The protein below binds the small molecule below.
Small molecule (SMILES): N#Cc1ccc(Cn2cncc2CN2CCN(c3cccc(Cl)c3)C(=O)C2)cc1

Binding-site contacts:
Ligand atom C20 contacts residue TRP94 of chain 1.B at 4.0 Å (hydrophobic).
Ligand atom C2 contacts residue TYR409 of chain 1.B at 4.0 Å (hydrophobic).
Ligand atom C30 contacts residue TRP90 of chain 1.B at 3.6 Å (hydrophobic).
Ligand atom C27 contacts residue TRP94 of chain 1.B at 3.9 Å (hydrophobic).
Ligand atom C17 contacts residue TYR409 of chain 1.B at 4.0 Å (hydrophobic).
Ligand atom C32 contacts residue FPP1 of chain 1.K at 3.6 Å.
Ligand atom N36 contacts residue TYR123 of chain 1.A at 3.9 Å.
Ligand atom C33 contacts residue TYR409 of chain 1.B at 3.9 Å (hydrophobic).
Ligand atom N18 contacts residue CYS325 of chain 1.B at 3.5 Å (h-bond).
Ligand atom N18 contacts residue TYR409 of chain 1.B at 3.7 Å.
Ligand atom C12 contacts residue HIS410 of chain 1.B at 3.5 Å.
Ligand atom C17 contacts residue TYR326 of chain 1.B at 3.5 Å (hydrophobic).
Ligand atom C5 contacts residue TYR409 of chain 1.B at 3.7 Å (hydrophobic).
Ligand atom C17 contacts residue ASP323 of chain 1.B at 3.6 Å.
Ligand atom CL31 contacts residue TRP90 of chain 1.B at 3.9 Å.
Ligand atom C17 contacts residue CYS325 of chain 1.B at 3.6 Å (hydrophobic).
Ligand atom C16 contacts residue FPP1 of chain 1.K at 3.3 Å.
Ligand atom C28 contacts residue FPP1 of chain 1.K at 3.6 Å.
Ligand atom C26 contacts residue TRP94 of chain 1.B at 3.7 Å (hydrophobic).
Ligand atom C16 contacts residue TYR326 of chain 1.B at 4.0 Å (hydrophobic).
Ligand atom N18 contacts residue ZN1 of chain 1.F at 2.1 Å.
Ligand atom C35 contacts residue TYR123 of chain 1.A at 3.8 Å (hydrophobic).
Ligand atom CL31 contacts residue FPP1 of chain 1.K at 3.5 Å.
Ligand atom C29 contacts residue FPP1 of chain 1.K at 3.5 Å.
Ligand atom C12 contacts residue TYR409 of chain 1.B at 3.8 Å (hydrophobic).
Ligand atom C30 contacts residue TRP94 of chain 1.B at 3.7 Å (hydrophobic).
Ligand atom C33 contacts residue FPP1 of chain 1.K at 3.4 Å.
Ligand atom C27 contacts residue SER87 of chain 1.B at 3.5 Å.
Ligand atom C27 contacts residue SO41 of chain 1.J at 3.8 Å.
Ligand atom N18 contacts residue HIS410 of chain 1.B at 3.3 Å (h-bond).
Ligand atom C32 contacts residue TYR123 of chain 1.A at 3.7 Å (hydrophobic).
Ligand atom C25 contacts residue FPP1 of chain 1.K at 3.7 Å.
Ligand atom C29 contacts residue TYR409 of chain 1.B at 3.4 Å (hydrophobic).
Ligand atom C17 contacts residue ZN1 of chain 1.F at 3.0 Å.
Ligand atom N36 contacts residue FPP1 of chain 1.K at 4.0 Å.
Ligand atom C12 contacts residue ZN1 of chain 1.F at 3.2 Å.
Ligand atom N36 contacts residue ARG197 of chain 1.B at 3.2 Å (salt-bridge).
Ligand atom C20 contacts residue TYR409 of chain 1.B at 4.0 Å (hydrophobic).
Ligand atom C34 contacts residue FPP1 of chain 1.K at 3.7 Å.
Ligand atom N18 contacts residue ASP323 of chain 1.B at 3.2 Å (salt-bridge).

Sequence of chain 1.B:
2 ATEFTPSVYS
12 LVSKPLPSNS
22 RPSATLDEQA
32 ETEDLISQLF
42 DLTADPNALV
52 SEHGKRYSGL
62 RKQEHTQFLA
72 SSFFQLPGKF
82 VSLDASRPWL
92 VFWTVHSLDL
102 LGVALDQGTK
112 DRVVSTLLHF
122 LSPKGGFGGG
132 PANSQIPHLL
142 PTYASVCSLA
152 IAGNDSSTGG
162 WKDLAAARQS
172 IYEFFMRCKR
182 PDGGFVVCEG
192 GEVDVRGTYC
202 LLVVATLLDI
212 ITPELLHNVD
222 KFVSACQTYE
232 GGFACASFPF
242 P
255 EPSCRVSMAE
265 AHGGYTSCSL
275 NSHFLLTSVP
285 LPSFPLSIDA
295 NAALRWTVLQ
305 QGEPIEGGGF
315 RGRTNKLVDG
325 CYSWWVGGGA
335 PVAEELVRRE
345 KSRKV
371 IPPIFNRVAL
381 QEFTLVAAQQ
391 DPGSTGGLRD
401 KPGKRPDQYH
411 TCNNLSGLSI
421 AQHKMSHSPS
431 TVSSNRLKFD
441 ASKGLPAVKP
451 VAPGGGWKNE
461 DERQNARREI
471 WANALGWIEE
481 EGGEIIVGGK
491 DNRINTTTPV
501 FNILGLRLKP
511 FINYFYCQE

Sequence of chain 1.A:
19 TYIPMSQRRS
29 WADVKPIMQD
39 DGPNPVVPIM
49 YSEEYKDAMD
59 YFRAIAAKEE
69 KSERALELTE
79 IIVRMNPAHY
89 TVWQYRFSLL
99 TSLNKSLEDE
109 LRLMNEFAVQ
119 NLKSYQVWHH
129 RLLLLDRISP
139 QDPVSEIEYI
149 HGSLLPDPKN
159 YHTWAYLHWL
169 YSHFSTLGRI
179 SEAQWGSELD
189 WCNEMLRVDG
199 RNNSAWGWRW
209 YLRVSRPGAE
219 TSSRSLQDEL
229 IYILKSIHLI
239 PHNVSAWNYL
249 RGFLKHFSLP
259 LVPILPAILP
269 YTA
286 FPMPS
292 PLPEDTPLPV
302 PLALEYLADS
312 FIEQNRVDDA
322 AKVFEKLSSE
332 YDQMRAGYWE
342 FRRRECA